Sequence of chain 1.A:
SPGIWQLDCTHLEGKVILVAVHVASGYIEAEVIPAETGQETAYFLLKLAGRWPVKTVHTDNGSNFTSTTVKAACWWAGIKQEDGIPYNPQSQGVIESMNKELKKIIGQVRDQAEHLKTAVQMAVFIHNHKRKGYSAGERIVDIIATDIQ

This protein binds this small molecule.
Small molecule (SMILES): O=C(O)c1c(CN2C(=O)Cc3ccccc32)ccc2c1OCO2

Binding-site contacts:
Ligand atom C18 contacts residue GLY53 of chain 1.A at 3.4 Å.
Ligand atom O22 contacts residue GLU128 of chain 1.A at 3.2 Å.
Ligand atom C17 contacts residue GLY53 of chain 1.A at 3.6 Å.
Ligand atom C18 contacts residue HIS154 of chain 1.A at 3.1 Å.
Ligand atom C21 contacts residue HIS154 of chain 1.A at 3.4 Å.
Ligand atom C21 contacts residue MET125 of chain 1.A at 3.5 Å (hydrophobic).
Ligand atom N7 contacts residue GLY53 of chain 1.A at 4.0 Å.
Ligand atom C17 contacts residue MET125 of chain 1.A at 3.7 Å (hydrophobic).
Ligand atom C11 contacts residue VAL50 of chain 1.A at 3.6 Å (hydrophobic).
Ligand atom C17 contacts residue HIS154 of chain 1.A at 3.9 Å.
Ligand atom O20 contacts residue MET125 of chain 1.A at 3.6 Å.
Ligand atom C16 contacts residue VAL121 of chain 1.A at 3.9 Å (hydrophobic).
Ligand atom O3 contacts residue SER124 of chain 1.A at 4.1 Å.
Ligand atom O22 contacts residue MET125 of chain 1.A at 3.6 Å.
Ligand atom C23 contacts residue MET125 of chain 1.A at 3.4 Å (hydrophobic).
Ligand atom C23 contacts residue HIS154 of chain 1.A at 3.6 Å.
Ligand atom O22 contacts residue HIS154 of chain 1.A at 4.0 Å.
Ligand atom O9 contacts residue GLY53 of chain 1.A at 3.6 Å.
Ligand atom C14 contacts residue VAL121 of chain 1.A at 3.5 Å (hydrophobic).
Ligand atom O3 contacts residue VAL121 of chain 1.A at 3.9 Å.
Ligand atom C10 contacts residue GLY53 of chain 1.A at 3.8 Å.
Ligand atom C5 contacts residue MET125 of chain 1.A at 4.1 Å (hydrophobic).
Ligand atom C12 contacts residue VAL50 of chain 1.A at 3.3 Å (hydrophobic).
Ligand atom O20 contacts residue ILE55 of chain 1.A at 4.1 Å.
Ligand atom C19 contacts residue MET125 of chain 1.A at 3.2 Å (hydrophobic).
Ligand atom O1 contacts residue GLU128 of chain 1.A at 4.0 Å.
Ligand atom C21 contacts residue GLU128 of chain 1.A at 3.5 Å.
Ligand atom C19 contacts residue HIS154 of chain 1.A at 2.9 Å.
Ligand atom C18 contacts residue MET125 of chain 1.A at 3.5 Å (hydrophobic).
Ligand atom O3 contacts residue MET125 of chain 1.A at 3.8 Å.
Ligand atom C15 contacts residue VAL121 of chain 1.A at 3.4 Å (hydrophobic).
Ligand atom C18 contacts residue ILE55 of chain 1.A at 3.7 Å (hydrophobic).
Ligand atom C4 contacts residue MET125 of chain 1.A at 3.7 Å (hydrophobic).
Ligand atom O20 contacts residue HIS154 of chain 1.A at 2.9 Å (h-bond).
Ligand atom C21 contacts residue LEU129 of chain 1.A at 3.9 Å (hydrophobic).
Ligand atom C8 contacts residue GLY53 of chain 1.A at 3.5 Å.
Ligand atom C2 contacts residue MET125 of chain 1.A at 3.8 Å (hydrophobic).
Ligand atom C15 contacts residue VAL48 of chain 1.A at 4.0 Å (hydrophobic).
Ligand atom C13 contacts residue VAL121 of chain 1.A at 4.1 Å (hydrophobic).
Ligand atom C10 contacts residue VAL50 of chain 1.A at 3.3 Å (hydrophobic).